Binding-site contacts:
Ligand atom N2 contacts residue ASN95 of chain 1.A at 2.8 Å (h-bond).
Ligand atom C8 contacts residue GLY96 of chain 1.A at 4.3 Å.
Ligand atom O6 contacts residue ALA71 of chain 1.A at 4.4 Å.
Ligand atom C6 contacts residue ALA71 of chain 1.A at 4.3 Å (hydrophobic).
Ligand atom C5 contacts residue ALA71 of chain 1.A at 4.1 Å (hydrophobic).
Ligand atom C2 contacts residue ARG52 of chain 1.A at 4.0 Å.
Ligand atom O7 contacts residue ASN95 of chain 1.A at 3.7 Å.
Ligand atom C5 contacts residue VAL69 of chain 1.A at 3.8 Å (hydrophobic).
Ligand atom C5 contacts residue ALA71 of chain 1.A at 4.3 Å (hydrophobic).
Ligand atom C5 contacts residue ARG52 of chain 1.A at 4.2 Å.
Ligand atom C6 contacts residue ARG49 of chain 1.A at 3.8 Å.
Ligand atom C1 contacts residue ASN95 of chain 1.A at 1.4 Å.
Ligand atom O5 contacts residue ASN95 of chain 1.A at 2.4 Å (h-bond).
Ligand atom C4 contacts residue ASN95 of chain 1.A at 4.2 Å.
Ligand atom C6 contacts residue ALA71 of chain 1.A at 4.3 Å (hydrophobic).
Ligand atom O4 contacts residue ARG52 of chain 1.A at 3.7 Å.
Ligand atom C8 contacts residue VAL69 of chain 1.A at 3.5 Å (hydrophobic).
Ligand atom C6 contacts residue PHE70 of chain 1.A at 4.3 Å (hydrophobic).
Ligand atom O5 contacts residue ALA71 of chain 1.A at 3.6 Å.
Ligand atom C1 contacts residue ALA71 of chain 1.A at 4.1 Å (hydrophobic).
Ligand atom C4 contacts residue ARG49 of chain 1.A at 4.3 Å.
Ligand atom O7 contacts residue GLY96 of chain 1.A at 4.3 Å.
Ligand atom O5 contacts residue PHE70 of chain 1.A at 4.2 Å.
Ligand atom C1 contacts residue ARG52 of chain 1.A at 3.4 Å.
Ligand atom C7 contacts residue ASN95 of chain 1.A at 3.4 Å.
Ligand atom C6 contacts residue VAL51 of chain 1.A at 3.5 Å (hydrophobic).
Ligand atom C3 contacts residue ASN95 of chain 1.A at 3.7 Å.
Ligand atom O7 contacts residue PHE70 of chain 1.A at 4.2 Å.
Ligand atom C8 contacts residue ARG52 of chain 1.A at 3.7 Å.
Ligand atom C6 contacts residue ALA50 of chain 1.A at 3.9 Å (hydrophobic).
Ligand atom C5 contacts residue ASN95 of chain 1.A at 3.7 Å.
Ligand atom O5 contacts residue ARG52 of chain 1.A at 3.2 Å (salt-bridge).
Ligand atom C2 contacts residue ASN95 of chain 1.A at 2.4 Å.
Ligand atom C5 contacts residue PHE70 of chain 1.A at 4.3 Å (hydrophobic).
Ligand atom C6 contacts residue ARG52 of chain 1.A at 3.4 Å.
Ligand atom C6 contacts residue VAL69 of chain 1.A at 4.2 Å (hydrophobic).
Ligand atom C7 contacts residue ARG52 of chain 1.A at 3.7 Å.
Ligand atom O4 contacts residue VAL69 of chain 1.A at 4.4 Å.
Ligand atom O7 contacts residue ARG52 of chain 1.A at 2.9 Å (salt-bridge).
Ligand atom C8 contacts residue ASN95 of chain 1.A at 3.6 Å.

Sequence of chain 1.A:
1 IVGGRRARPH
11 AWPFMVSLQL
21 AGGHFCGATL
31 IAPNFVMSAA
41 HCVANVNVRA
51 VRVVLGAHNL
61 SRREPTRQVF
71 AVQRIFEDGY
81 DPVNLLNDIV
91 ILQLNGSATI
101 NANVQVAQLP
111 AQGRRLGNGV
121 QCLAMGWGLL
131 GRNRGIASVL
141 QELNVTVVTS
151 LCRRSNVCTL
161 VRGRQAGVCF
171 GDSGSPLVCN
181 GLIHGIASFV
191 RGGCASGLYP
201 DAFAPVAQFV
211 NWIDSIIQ

A protein and the small-molecule ligand that binds it are described below.
Small molecule (SMILES): CC(=O)N[C@H]1[C@H](O[C@H]2[C@H](O)[C@@H](NC(C)=O)CO[C@@H]2CO[C@@H]2O[C@@H](C)[C@@H](O)[C@@H](O)[C@@H]2O)O[C@H](CO)[C@@H](O)[C@@H]1O